Binding-site contacts:
Ligand atom C6 contacts residue VAL22 of chain 1.A at 4.0 Å (hydrophobic).
Ligand atom C4 contacts residue ASN19 of chain 1.A at 4.2 Å.
Ligand atom C7 contacts residue ASN19 of chain 1.A at 3.8 Å.
Ligand atom C8 contacts residue ASN19 of chain 1.A at 4.4 Å.
Ligand atom O6 contacts residue LEU129 of chain 1.A at 3.9 Å.
Ligand atom O6 contacts residue VAL22 of chain 1.A at 3.6 Å.
Ligand atom C1 contacts residue SER21 of chain 1.A at 4.3 Å.
Ligand atom C6 contacts residue SER116 of chain 1.A at 3.7 Å.
Ligand atom C5 contacts residue SER21 of chain 1.A at 3.6 Å.
Ligand atom C3 contacts residue ASN19 of chain 1.A at 3.8 Å.
Ligand atom C6 contacts residue SER21 of chain 1.A at 3.6 Å.
Ligand atom C6 contacts residue MET126 of chain 1.A at 4.3 Å (hydrophobic).
Ligand atom O5 contacts residue ASN19 of chain 1.A at 2.3 Å (h-bond).
Ligand atom O5 contacts residue VAL22 of chain 1.A at 3.5 Å.
Ligand atom O6 contacts residue SER116 of chain 1.A at 3.8 Å.
Ligand atom N2 contacts residue ASN19 of chain 1.A at 2.9 Å (h-bond).
Ligand atom C5 contacts residue VAL22 of chain 1.A at 4.4 Å (hydrophobic).
Ligand atom O6 contacts residue MET126 of chain 1.A at 3.9 Å.
Ligand atom C2 contacts residue ASN19 of chain 1.A at 2.5 Å.
Ligand atom O4 contacts residue SER116 of chain 1.A at 4.4 Å.
Ligand atom C1 contacts residue ASN19 of chain 1.A at 1.4 Å.
Ligand atom C5 contacts residue ASN19 of chain 1.A at 3.6 Å.
Ligand atom O5 contacts residue SER21 of chain 1.A at 3.8 Å.

A small-molecule ligand and the protein it binds are described below.
Small molecule (SMILES): CC(=O)N[C@@H]1[C@@H](O)[C@H](O)[C@@H](CO)O[C@H]1O

Sequence of chain 1.A:
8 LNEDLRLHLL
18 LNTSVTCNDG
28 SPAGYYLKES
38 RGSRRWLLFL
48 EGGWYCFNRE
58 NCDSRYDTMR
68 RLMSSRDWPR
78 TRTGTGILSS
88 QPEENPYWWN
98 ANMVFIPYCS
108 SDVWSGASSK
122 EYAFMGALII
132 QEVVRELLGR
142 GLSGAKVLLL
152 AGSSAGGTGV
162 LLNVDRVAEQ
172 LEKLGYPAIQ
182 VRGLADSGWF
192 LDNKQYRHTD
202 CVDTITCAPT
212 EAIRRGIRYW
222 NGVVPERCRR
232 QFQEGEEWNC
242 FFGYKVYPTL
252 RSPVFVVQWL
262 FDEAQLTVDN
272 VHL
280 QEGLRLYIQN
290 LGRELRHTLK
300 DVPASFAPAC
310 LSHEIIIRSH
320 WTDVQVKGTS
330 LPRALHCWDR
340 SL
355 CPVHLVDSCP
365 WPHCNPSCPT